Binding-site contacts:
Ligand atom N6 contacts residue ALA10 of chain 1.B at 4.1 Å.
Ligand atom C16 contacts residue PHE35 of chain 1.B at 4.0 Å (hydrophobic).
Ligand atom N14 contacts residue ALA10 of chain 1.B at 3.9 Å.
Ligand atom N13 contacts residue VAL8 of chain 1.B at 2.9 Å (h-bond).
Ligand atom N14 contacts residue ASP31 of chain 1.B at 2.9 Å (salt-bridge).
Ligand atom N6 contacts residue PHE35 of chain 1.B at 4.1 Å.
Ligand atom CL1 contacts residue MET87 of chain 1.B at 3.5 Å.
Ligand atom CL1 contacts residue SER86 of chain 1.B at 3.6 Å.
Ligand atom N13 contacts residue VAL151 of chain 1.B at 3.2 Å (h-bond).
Ligand atom C4 contacts residue PHE35 of chain 1.B at 3.9 Å (hydrophobic).
Ligand atom C4 contacts residue NDP1 of chain 1.I at 3.6 Å.
Ligand atom C8 contacts residue NDP1 of chain 1.I at 3.4 Å.
Ligand atom C2 contacts residue ALA10 of chain 1.B at 3.9 Å (hydrophobic).
Ligand atom N6 contacts residue ASP31 of chain 1.B at 2.7 Å (salt-bridge).
Ligand atom N13 contacts residue PHE35 of chain 1.B at 3.6 Å.
Ligand atom N1 contacts residue PHE35 of chain 1.B at 3.6 Å.
Ligand atom C3 contacts residue PHE35 of chain 1.B at 3.5 Å (hydrophobic).
Ligand atom N14 contacts residue THR172 of chain 1.B at 3.4 Å (h-bond).
Ligand atom C5 contacts residue ASP31 of chain 1.B at 3.6 Å.
Ligand atom N1 contacts residue ALA10 of chain 1.B at 3.9 Å.
Ligand atom C3 contacts residue NDP1 of chain 1.I at 3.4 Å.
Ligand atom N1 contacts residue VAL8 of chain 1.B at 3.6 Å.
Ligand atom C16 contacts residue ASP31 of chain 1.B at 3.4 Å.
Ligand atom C2 contacts residue ASP31 of chain 1.B at 3.6 Å.
Ligand atom N13 contacts residue TYR157 of chain 1.B at 3.6 Å (h-bond).
Ligand atom N1 contacts residue NDP1 of chain 1.I at 3.7 Å.
Ligand atom C3 contacts residue VAL8 of chain 1.B at 3.8 Å (hydrophobic).
Ligand atom C2 contacts residue PHE35 of chain 1.B at 4.0 Å (hydrophobic).
Ligand atom C15 contacts residue ASP31 of chain 1.B at 3.6 Å.
Ligand atom C16 contacts residue PHE32 of chain 1.B at 3.9 Å (hydrophobic).
Ligand atom C7 contacts residue NDP1 of chain 1.I at 4.0 Å.
Ligand atom N13 contacts residue VAL9 of chain 1.B at 4.1 Å.
Ligand atom C12 contacts residue PHE35 of chain 1.B at 3.6 Å (hydrophobic).
Ligand atom N1 contacts residue VAL9 of chain 1.B at 3.5 Å (h-bond).
Ligand atom N14 contacts residue VAL8 of chain 1.B at 4.0 Å.
Ligand atom C9 contacts residue NDP1 of chain 1.I at 3.7 Å.
Ligand atom CL1 contacts residue THR83 of chain 1.B at 3.7 Å.
Ligand atom N14 contacts residue VAL9 of chain 1.B at 3.6 Å (h-bond).
Ligand atom N13 contacts residue NDP1 of chain 1.I at 3.6 Å.
Ligand atom C2 contacts residue VAL9 of chain 1.B at 3.9 Å (hydrophobic).

Sequence of chain 1.B:
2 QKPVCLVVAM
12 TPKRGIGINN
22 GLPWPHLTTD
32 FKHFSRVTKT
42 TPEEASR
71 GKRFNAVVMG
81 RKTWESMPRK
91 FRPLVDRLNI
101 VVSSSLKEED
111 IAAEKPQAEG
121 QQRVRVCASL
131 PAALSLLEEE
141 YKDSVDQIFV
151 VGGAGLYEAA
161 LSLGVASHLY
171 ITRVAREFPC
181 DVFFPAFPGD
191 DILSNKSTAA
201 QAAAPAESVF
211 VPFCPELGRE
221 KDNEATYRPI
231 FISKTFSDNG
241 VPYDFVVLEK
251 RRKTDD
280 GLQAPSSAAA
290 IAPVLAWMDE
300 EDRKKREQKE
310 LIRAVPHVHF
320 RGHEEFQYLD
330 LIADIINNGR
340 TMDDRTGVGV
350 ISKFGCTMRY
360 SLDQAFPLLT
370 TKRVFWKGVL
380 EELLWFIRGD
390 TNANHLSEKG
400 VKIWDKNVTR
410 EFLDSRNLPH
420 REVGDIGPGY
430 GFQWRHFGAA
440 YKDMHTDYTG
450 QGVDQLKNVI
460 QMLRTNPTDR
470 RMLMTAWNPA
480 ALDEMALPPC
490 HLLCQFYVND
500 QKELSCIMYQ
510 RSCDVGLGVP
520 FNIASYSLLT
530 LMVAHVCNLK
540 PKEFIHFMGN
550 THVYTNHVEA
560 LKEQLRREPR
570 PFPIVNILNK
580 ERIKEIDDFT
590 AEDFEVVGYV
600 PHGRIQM

This small molecule binds to this protein.
Small molecule (SMILES): CCc1nc(N)nc(N)c1-c1ccc(Cl)cc1